The small molecule below binds the protein below.
Small molecule (SMILES): CC(C)C[C@H](NC(=O)[C@@H]1CCCN1C(=O)[C@H](C)NC(=O)[C@H](COP(=O)(O)O)NC(=O)[C@H](C)NC(=O)[C@H](CCCN=C(N)N)NC(=O)[C@@H](N)CCCN=C(N)N)C(=O)N1CCC[C@H]1C=O

Binding-site contacts:
Ligand atom NH2 contacts residue GLU185 of chain 1.E at 3.4 Å (salt-bridge).
Ligand atom N contacts residue LEU177 of chain 1.E at 3.5 Å.
Ligand atom O contacts residue LEU177 of chain 1.E at 3.8 Å.
Ligand atom O2P contacts residue ARG132 of chain 1.E at 2.8 Å (salt-bridge).
Ligand atom CZ contacts residue ARG63 of chain 1.E at 3.6 Å.
Ligand atom CB contacts residue ASN45 of chain 1.E at 3.4 Å.
Ligand atom NH2 contacts residue ARG63 of chain 1.E at 3.4 Å (salt-bridge).
Ligand atom C contacts residue ASN178 of chain 1.E at 3.5 Å.
Ligand atom O1P contacts residue TYR133 of chain 1.E at 2.7 Å (h-bond).
Ligand atom CD1 contacts residue LYS52 of chain 1.E at 3.6 Å.
Ligand atom CD contacts residue GLU185 of chain 1.E at 3.5 Å.
Ligand atom CA contacts residue ASN178 of chain 1.E at 3.4 Å.
Ligand atom O1P contacts residue ARG132 of chain 1.E at 2.9 Å (salt-bridge).
Ligand atom O3P contacts residue ARG59 of chain 1.E at 3.2 Å (salt-bridge).
Ligand atom CA contacts residue ASN229 of chain 1.E at 3.7 Å.
Ligand atom O contacts residue ASN229 of chain 1.E at 2.8 Å (h-bond).
Ligand atom CZ contacts residue VAL181 of chain 1.E at 3.8 Å (hydrophobic).
Ligand atom N contacts residue ASN178 of chain 1.E at 2.7 Å (h-bond).
Ligand atom N contacts residue ASN229 of chain 1.E at 2.9 Å (h-bond).
Ligand atom NH2 contacts residue ARG59 of chain 1.E at 3.7 Å.
Ligand atom NE contacts residue GLU185 of chain 1.E at 3.0 Å (salt-bridge).
Ligand atom C contacts residue ASN229 of chain 1.E at 3.7 Å.
Ligand atom O2P contacts residue ARG59 of chain 1.E at 3.0 Å (salt-bridge).
Ligand atom O3P contacts residue LYS52 of chain 1.E at 3.5 Å.
Ligand atom CA contacts residue ASN229 of chain 1.E at 3.6 Å.
Ligand atom CB contacts residue ASN178 of chain 1.E at 3.4 Å.
Ligand atom C contacts residue LEU177 of chain 1.E at 3.6 Å (hydrophobic).
Ligand atom NH2 contacts residue VAL181 of chain 1.E at 3.5 Å.
Ligand atom NE contacts residue ARG63 of chain 1.E at 3.7 Å.
Ligand atom O contacts residue VAL181 of chain 1.E at 3.2 Å.
Ligand atom CG contacts residue ASN45 of chain 1.E at 3.4 Å.
Ligand atom NH2 contacts residue ARG132 of chain 1.E at 3.5 Å (salt-bridge).
Ligand atom CB contacts residue ASN229 of chain 1.E at 3.6 Å.
Ligand atom CD contacts residue LEU225 of chain 1.E at 3.6 Å (hydrophobic).
Ligand atom CB contacts residue GLY174 of chain 1.E at 3.7 Å.
Ligand atom NE contacts residue VAL181 of chain 1.E at 3.8 Å.
Ligand atom CA contacts residue LEU177 of chain 1.E at 3.7 Å (hydrophobic).
Ligand atom CA contacts residue ASN178 of chain 1.E at 3.6 Å.
Ligand atom CB contacts residue LEU232 of chain 1.E at 3.7 Å (hydrophobic).
Ligand atom CB contacts residue ASN178 of chain 1.E at 3.2 Å.

Sequence of chain 1.E:
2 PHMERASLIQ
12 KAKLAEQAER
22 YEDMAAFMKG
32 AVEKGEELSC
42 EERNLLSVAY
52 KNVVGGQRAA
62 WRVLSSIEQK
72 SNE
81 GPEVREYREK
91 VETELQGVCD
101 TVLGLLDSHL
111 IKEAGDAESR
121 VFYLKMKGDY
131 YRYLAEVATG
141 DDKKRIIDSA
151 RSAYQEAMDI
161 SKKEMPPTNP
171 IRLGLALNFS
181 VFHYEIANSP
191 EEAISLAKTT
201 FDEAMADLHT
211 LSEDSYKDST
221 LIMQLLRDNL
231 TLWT